The protein below binds the small molecule below.
Small molecule (SMILES): CNC(=O)c1ccccc1OC1CCOCC1

Sequence of chain 1.A:
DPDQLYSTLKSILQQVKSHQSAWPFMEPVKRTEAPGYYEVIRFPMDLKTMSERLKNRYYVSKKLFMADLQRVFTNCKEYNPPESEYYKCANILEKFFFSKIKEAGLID

Binding-site contacts:
Ligand atom O10 contacts residue VAL40 of chain 1.A at 3.8 Å.
Ligand atom C05 contacts residue TYR90 of chain 1.A at 4.0 Å (hydrophobic).
Ligand atom C01 contacts residue PHE36 of chain 1.A at 3.6 Å (hydrophobic).
Ligand atom C05 contacts residue TYR97 of chain 1.A at 4.1 Å (hydrophobic).
Ligand atom O14 contacts residue TRP34 of chain 1.A at 4.0 Å.
Ligand atom C16 contacts residue PRO35 of chain 1.A at 3.9 Å (hydrophobic).
Ligand atom C08 contacts residue VAL40 of chain 1.A at 4.3 Å (hydrophobic).
Ligand atom C06 contacts residue TYR90 of chain 1.A at 4.0 Å (hydrophobic).
Ligand atom C09 contacts residue VAL40 of chain 1.A at 4.1 Å (hydrophobic).
Ligand atom C06 contacts residue ASN91 of chain 1.A at 4.2 Å.
Ligand atom C13 contacts residue TYR97 of chain 1.A at 4.3 Å (hydrophobic).
Ligand atom N02 contacts residue VAL40 of chain 1.A at 3.9 Å.
Ligand atom C06 contacts residue ALA45 of chain 1.A at 3.5 Å (hydrophobic).
Ligand atom C16 contacts residue GLU44 of chain 1.A at 3.7 Å.
Ligand atom C16 contacts residue GLU38 of chain 1.A at 4.2 Å.
Ligand atom C07 contacts residue GLU44 of chain 1.A at 4.0 Å.
Ligand atom C03 contacts residue TYR97 of chain 1.A at 4.2 Å (hydrophobic).
Ligand atom C06 contacts residue TYR97 of chain 1.A at 4.2 Å (hydrophobic).
Ligand atom C12 contacts residue TYR97 of chain 1.A at 3.8 Å (hydrophobic).
Ligand atom C11 contacts residue PRO35 of chain 1.A at 4.2 Å (hydrophobic).
Ligand atom C15 contacts residue GLU44 of chain 1.A at 4.0 Å.
Ligand atom O10 contacts residue PRO35 of chain 1.A at 4.1 Å.
Ligand atom N02 contacts residue PRO35 of chain 1.A at 3.6 Å.
Ligand atom C12 contacts residue PRO35 of chain 1.A at 3.9 Å (hydrophobic).
Ligand atom C07 contacts residue ALA45 of chain 1.A at 3.8 Å (hydrophobic).
Ligand atom C07 contacts residue TYR97 of chain 1.A at 4.2 Å (hydrophobic).
Ligand atom C03 contacts residue ASN91 of chain 1.A at 3.8 Å.
Ligand atom C05 contacts residue ASN91 of chain 1.A at 3.8 Å.
Ligand atom O17 contacts residue ASN91 of chain 1.A at 2.8 Å (h-bond).
Ligand atom C04 contacts residue TYR97 of chain 1.A at 4.0 Å (hydrophobic).
Ligand atom C08 contacts residue TYR97 of chain 1.A at 4.0 Å (hydrophobic).
Ligand atom O17 contacts residue TYR48 of chain 1.A at 4.0 Å.
Ligand atom C04 contacts residue VAL40 of chain 1.A at 3.9 Å (hydrophobic).
Ligand atom C01 contacts residue CYS87 of chain 1.A at 4.2 Å (hydrophobic).
Ligand atom C08 contacts residue GLU44 of chain 1.A at 4.1 Å.
Ligand atom O14 contacts residue PRO35 of chain 1.A at 4.2 Å.
Ligand atom C11 contacts residue GLU44 of chain 1.A at 3.8 Å.
Ligand atom C01 contacts residue PRO35 of chain 1.A at 3.4 Å (hydrophobic).
Ligand atom C09 contacts residue TYR97 of chain 1.A at 4.0 Å (hydrophobic).
Ligand atom C03 contacts residue VAL40 of chain 1.A at 3.9 Å (hydrophobic).